Binding-site contacts:
Ligand atom O4P contacts residue ARG352 of chain 1.H at 3.7 Å.
Ligand atom O1P contacts residue ARG405 of chain 1.H at 3.0 Å (salt-bridge).
Ligand atom O4P contacts residue THR348 of chain 1.H at 2.5 Å (h-bond).
Ligand atom C4 contacts residue GLY434 of chain 1.H at 3.3 Å.
Ligand atom C3 contacts residue GLY434 of chain 1.H at 3.4 Å.
Ligand atom O4 contacts residue GLY434 of chain 1.H at 2.5 Å (h-bond).
Ligand atom C6 contacts residue SER353 of chain 1.H at 3.8 Å.
Ligand atom C5 contacts residue GLY434 of chain 1.H at 3.5 Å.
Ligand atom O4 contacts residue TYR437 of chain 1.H at 2.8 Å (h-bond).
Ligand atom O3 contacts residue GLY430 of chain 1.H at 3.2 Å.
Ligand atom O3 contacts residue TRP398 of chain 1.H at 3.6 Å.
Ligand atom O3 contacts residue ARG432 of chain 1.H at 2.6 Å (salt-bridge).
Ligand atom O6P contacts residue SER435 of chain 1.H at 2.7 Å (h-bond).
Ligand atom O5P contacts residue GLY436 of chain 1.H at 2.9 Å (h-bond).
Ligand atom P2 contacts residue SER435 of chain 1.H at 3.4 Å.
Ligand atom O6 contacts residue THR349 of chain 1.H at 3.1 Å (h-bond).
Ligand atom C1 contacts residue ARG405 of chain 1.H at 3.8 Å.
Ligand atom O4 contacts residue THR438 of chain 1.H at 3.5 Å (h-bond).
Ligand atom O6 contacts residue THR348 of chain 1.H at 3.6 Å.
Ligand atom O3P contacts residue PRO433 of chain 1.H at 3.6 Å.
Ligand atom O2P contacts residue ARG405 of chain 1.H at 2.6 Å (salt-bridge).
Ligand atom O1P contacts residue TRP398 of chain 1.H at 2.7 Å (h-bond).
Ligand atom O4P contacts residue SER353 of chain 1.H at 2.7 Å (h-bond).
Ligand atom P2 contacts residue THR349 of chain 1.H at 3.7 Å.
Ligand atom O5P contacts residue SER435 of chain 1.H at 3.1 Å (h-bond).
Ligand atom P1 contacts residue ARG405 of chain 1.H at 3.6 Å.
Ligand atom O4 contacts residue GLY436 of chain 1.H at 3.7 Å.
Ligand atom P2 contacts residue THR350 of chain 1.H at 3.8 Å.
Ligand atom O2 contacts residue LEU347 of chain 1.H at 3.5 Å.
Ligand atom C6 contacts residue THR438 of chain 1.H at 3.6 Å.
Ligand atom O6P contacts residue THR349 of chain 1.H at 3.2 Å (h-bond).
Ligand atom O2 contacts residue GLY430 of chain 1.H at 3.5 Å (h-bond).
Ligand atom P2 contacts residue THR348 of chain 1.H at 3.5 Å.
Ligand atom O6P contacts residue THR350 of chain 1.H at 2.7 Å (h-bond).
Ligand atom C3 contacts residue ARG432 of chain 1.H at 3.3 Å.
Ligand atom P2 contacts residue SER353 of chain 1.H at 3.7 Å.
Ligand atom C6 contacts residue LEU347 of chain 1.H at 3.6 Å (hydrophobic).
Ligand atom O1 contacts residue GLY434 of chain 1.H at 3.7 Å.
Ligand atom O3P contacts residue GLY434 of chain 1.H at 2.8 Å (h-bond).
Ligand atom O6P contacts residue THR348 of chain 1.H at 3.6 Å.

Sequence of chain 1.H:
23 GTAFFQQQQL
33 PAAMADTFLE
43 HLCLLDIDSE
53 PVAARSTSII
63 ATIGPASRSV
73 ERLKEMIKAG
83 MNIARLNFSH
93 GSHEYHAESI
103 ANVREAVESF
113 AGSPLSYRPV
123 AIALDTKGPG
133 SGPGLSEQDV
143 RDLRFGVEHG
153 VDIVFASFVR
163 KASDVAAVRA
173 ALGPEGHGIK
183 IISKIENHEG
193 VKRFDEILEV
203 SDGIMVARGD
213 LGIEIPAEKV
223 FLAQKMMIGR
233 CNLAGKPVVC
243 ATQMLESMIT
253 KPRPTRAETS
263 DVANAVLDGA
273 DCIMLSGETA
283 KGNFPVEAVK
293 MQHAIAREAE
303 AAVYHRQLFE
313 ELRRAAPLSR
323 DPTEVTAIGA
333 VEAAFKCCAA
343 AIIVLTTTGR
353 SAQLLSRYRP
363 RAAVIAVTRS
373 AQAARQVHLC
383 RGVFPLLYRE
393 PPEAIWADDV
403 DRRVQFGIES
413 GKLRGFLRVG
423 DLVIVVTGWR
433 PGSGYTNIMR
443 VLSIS

A protein and the small-molecule ligand that binds it are described below.
Small molecule (SMILES): O=P(O)(O)OC[C@H]1O[C@](O)(COP(=O)(O)O)[C@@H](O)[C@@H]1O